Sequence of chain 2.A:
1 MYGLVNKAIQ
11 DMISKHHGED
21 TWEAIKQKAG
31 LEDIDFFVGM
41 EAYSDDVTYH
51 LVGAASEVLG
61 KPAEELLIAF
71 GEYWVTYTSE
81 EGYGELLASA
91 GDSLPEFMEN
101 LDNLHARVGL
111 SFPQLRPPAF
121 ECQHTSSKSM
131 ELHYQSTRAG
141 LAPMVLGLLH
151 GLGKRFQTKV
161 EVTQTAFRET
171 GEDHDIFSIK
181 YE

Sequence of chain 3.A:
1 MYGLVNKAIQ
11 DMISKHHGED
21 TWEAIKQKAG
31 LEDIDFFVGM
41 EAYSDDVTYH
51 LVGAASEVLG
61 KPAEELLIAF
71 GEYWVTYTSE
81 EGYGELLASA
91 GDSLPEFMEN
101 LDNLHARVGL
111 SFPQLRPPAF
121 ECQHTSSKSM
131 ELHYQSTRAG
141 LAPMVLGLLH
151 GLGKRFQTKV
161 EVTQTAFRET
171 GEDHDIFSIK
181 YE

Binding-site contacts:
Ligand atom CBP contacts residue ARG138 of chain 2.A at 3.5 Å.
Ligand atom OAB contacts residue ARG138 of chain 2.A at 2.8 Å (salt-bridge).
Ligand atom OAC contacts residue ARG138 of chain 2.A at 2.7 Å (salt-bridge).
Ligand atom CAO contacts residue TRP74 of chain 2.A at 3.3 Å (hydrophobic).
Ligand atom CAR contacts residue TYR83 of chain 2.A at 3.3 Å (hydrophobic).
Ligand atom OAA contacts residue TYR134 of chain 2.A at 2.7 Å (h-bond).
Ligand atom OAD contacts residue TYR2 of chain 2.A at 2.9 Å (h-bond).
Ligand atom CAK contacts residue SER111 of chain 2.A at 3.3 Å.
Ligand atom CAG contacts residue MET40 of chain 2.A at 3.5 Å (hydrophobic).
Ligand atom CAP contacts residue LEU148 of chain 2.A at 3.4 Å (hydrophobic).
Ligand atom CAE contacts residue SER111 of chain 2.A at 3.4 Å.
Ligand atom CAF contacts residue TYR83 of chain 2.A at 3.5 Å (hydrophobic).
Ligand atom CAF contacts residue SER111 of chain 2.A at 3.1 Å.
Ligand atom CBK contacts residue ARG138 of chain 2.A at 3.3 Å.
Ligand atom CAG contacts residue PHE112 of chain 2.A at 3.2 Å (hydrophobic).
Ligand atom CAJ contacts residue SER111 of chain 2.A at 2.9 Å.
Ligand atom CAI contacts residue PHE97 of chain 2.A at 3.6 Å (hydrophobic).
Ligand atom OAA contacts residue PRO118 of chain 2.A at 3.6 Å.
Ligand atom CAX contacts residue TYR83 of chain 2.A at 3.4 Å (hydrophobic).
Ligand atom OAB contacts residue ARG116 of chain 2.A at 2.8 Å (salt-bridge).
Ligand atom CAK contacts residue TYR2 of chain 2.A at 3.5 Å (hydrophobic).
Ligand atom CAH contacts residue LEU148 of chain 2.A at 3.6 Å (hydrophobic).
Ligand atom CAE contacts residue MET40 of chain 2.A at 3.2 Å (hydrophobic).
Ligand atom CAF contacts residue MET40 of chain 2.A at 3.5 Å (hydrophobic).
Ligand atom CAK contacts residue PHE112 of chain 2.A at 3.2 Å (hydrophobic).
Ligand atom CAS contacts residue VAL108 of chain 2.A at 3.5 Å (hydrophobic).
Ligand atom OAA contacts residue SER136 of chain 2.A at 2.6 Å (h-bond).
Ligand atom OAD contacts residue MET1 of chain 2.A at 3.2 Å.
Ligand atom CBC contacts residue HIS105 of chain 2.A at 3.3 Å.
Ligand atom CBF contacts residue TRP74 of chain 2.A at 3.4 Å (hydrophobic).
Ligand atom CAY contacts residue VAL108 of chain 2.A at 3.5 Å (hydrophobic).
Ligand atom CBL contacts residue TRP74 of chain 2.A at 3.4 Å (hydrophobic).
Ligand atom CBN contacts residue SER111 of chain 2.A at 3.0 Å.
Ligand atom CBJ contacts residue SER136 of chain 2.A at 3.2 Å.
Ligand atom CAG contacts residue SER111 of chain 2.A at 3.3 Å.
Ligand atom OAC contacts residue SER136 of chain 2.A at 3.1 Å (h-bond).
Ligand atom OBH contacts residue TRP74 of chain 2.A at 3.2 Å (h-bond).
Ligand atom CAW contacts residue TRP74 of chain 2.A at 3.4 Å (hydrophobic).
Ligand atom CAJ contacts residue TYR83 of chain 2.A at 3.1 Å (hydrophobic).
Ligand atom CAT contacts residue ARG138 of chain 2.A at 3.4 Å.

A small-molecule ligand and the protein it binds are described below.
Small molecule (SMILES): O=C(O)CCCCN(CCc1ccccc1OCc1ccc(-c2ccc(Oc3ccccc3)cc2)cc1)Cc1ccc(C(=O)O)cc1